Binding-site contacts:
Ligand atom O6 contacts residue TRP4645 of chain 1.H at 3.6 Å.
Ligand atom N9 contacts residue TYR4944 of chain 1.H at 4.0 Å.
Ligand atom N1 contacts residue TRP4645 of chain 1.H at 3.8 Å.
Ligand atom C6 contacts residue ILE4926 of chain 1.H at 4.0 Å (hydrophobic).
Ligand atom O2 contacts residue ILE4926 of chain 1.H at 4.5 Å.
Ligand atom N9 contacts residue ILE4926 of chain 1.H at 4.0 Å.
Ligand atom O2 contacts residue GLU4194 of chain 1.H at 3.4 Å (salt-bridge).
Ligand atom C2 contacts residue ILE4197 of chain 1.H at 4.3 Å (hydrophobic).
Ligand atom C5 contacts residue TRP4645 of chain 1.H at 3.3 Å (hydrophobic).
Ligand atom C2 contacts residue ILE4926 of chain 1.H at 3.9 Å (hydrophobic).
Ligand atom C8 contacts residue ILE4926 of chain 1.H at 3.8 Å (hydrophobic).
Ligand atom N9 contacts residue TRP4645 of chain 1.H at 3.3 Å.
Ligand atom N1 contacts residue GLN4201 of chain 1.H at 4.4 Å.
Ligand atom N7 contacts residue ILE4926 of chain 1.H at 3.3 Å.
Ligand atom O6 contacts residue ILE4926 of chain 1.H at 4.1 Å.
Ligand atom C6 contacts residue GLN4201 of chain 1.H at 4.5 Å.
Ligand atom N3 contacts residue TRP4645 of chain 1.H at 3.3 Å.
Ligand atom C8 contacts residue TRP4645 of chain 1.H at 3.3 Å (hydrophobic).
Ligand atom O6 contacts residue GLN4201 of chain 1.H at 3.8 Å.
Ligand atom C5 contacts residue ILE4926 of chain 1.H at 3.6 Å (hydrophobic).
Ligand atom C6 contacts residue TRP4645 of chain 1.H at 3.5 Å (hydrophobic).
Ligand atom C2 contacts residue TRP4645 of chain 1.H at 3.5 Å (hydrophobic).
Ligand atom C4 contacts residue ILE4926 of chain 1.H at 3.6 Å (hydrophobic).
Ligand atom N7 contacts residue TRP4645 of chain 1.H at 3.6 Å.
Ligand atom C4 contacts residue TYR4944 of chain 1.H at 4.2 Å (hydrophobic).
Ligand atom N3 contacts residue ILE4926 of chain 1.H at 3.6 Å.
Ligand atom N1 contacts residue ILE4926 of chain 1.H at 4.2 Å.
Ligand atom O2 contacts residue TRP4645 of chain 1.H at 4.0 Å.
Ligand atom N3 contacts residue TYR4944 of chain 1.H at 3.8 Å.
Ligand atom N1 contacts residue ILE4197 of chain 1.H at 4.0 Å.
Ligand atom C4 contacts residue TRP4645 of chain 1.H at 3.4 Å (hydrophobic).
Ligand atom O2 contacts residue ILE4197 of chain 1.H at 4.1 Å.
Ligand atom N3 contacts residue GLU4194 of chain 1.H at 4.5 Å.
Ligand atom O2 contacts residue PHE4600 of chain 1.H at 4.2 Å.

Sequence of chain 1.H:
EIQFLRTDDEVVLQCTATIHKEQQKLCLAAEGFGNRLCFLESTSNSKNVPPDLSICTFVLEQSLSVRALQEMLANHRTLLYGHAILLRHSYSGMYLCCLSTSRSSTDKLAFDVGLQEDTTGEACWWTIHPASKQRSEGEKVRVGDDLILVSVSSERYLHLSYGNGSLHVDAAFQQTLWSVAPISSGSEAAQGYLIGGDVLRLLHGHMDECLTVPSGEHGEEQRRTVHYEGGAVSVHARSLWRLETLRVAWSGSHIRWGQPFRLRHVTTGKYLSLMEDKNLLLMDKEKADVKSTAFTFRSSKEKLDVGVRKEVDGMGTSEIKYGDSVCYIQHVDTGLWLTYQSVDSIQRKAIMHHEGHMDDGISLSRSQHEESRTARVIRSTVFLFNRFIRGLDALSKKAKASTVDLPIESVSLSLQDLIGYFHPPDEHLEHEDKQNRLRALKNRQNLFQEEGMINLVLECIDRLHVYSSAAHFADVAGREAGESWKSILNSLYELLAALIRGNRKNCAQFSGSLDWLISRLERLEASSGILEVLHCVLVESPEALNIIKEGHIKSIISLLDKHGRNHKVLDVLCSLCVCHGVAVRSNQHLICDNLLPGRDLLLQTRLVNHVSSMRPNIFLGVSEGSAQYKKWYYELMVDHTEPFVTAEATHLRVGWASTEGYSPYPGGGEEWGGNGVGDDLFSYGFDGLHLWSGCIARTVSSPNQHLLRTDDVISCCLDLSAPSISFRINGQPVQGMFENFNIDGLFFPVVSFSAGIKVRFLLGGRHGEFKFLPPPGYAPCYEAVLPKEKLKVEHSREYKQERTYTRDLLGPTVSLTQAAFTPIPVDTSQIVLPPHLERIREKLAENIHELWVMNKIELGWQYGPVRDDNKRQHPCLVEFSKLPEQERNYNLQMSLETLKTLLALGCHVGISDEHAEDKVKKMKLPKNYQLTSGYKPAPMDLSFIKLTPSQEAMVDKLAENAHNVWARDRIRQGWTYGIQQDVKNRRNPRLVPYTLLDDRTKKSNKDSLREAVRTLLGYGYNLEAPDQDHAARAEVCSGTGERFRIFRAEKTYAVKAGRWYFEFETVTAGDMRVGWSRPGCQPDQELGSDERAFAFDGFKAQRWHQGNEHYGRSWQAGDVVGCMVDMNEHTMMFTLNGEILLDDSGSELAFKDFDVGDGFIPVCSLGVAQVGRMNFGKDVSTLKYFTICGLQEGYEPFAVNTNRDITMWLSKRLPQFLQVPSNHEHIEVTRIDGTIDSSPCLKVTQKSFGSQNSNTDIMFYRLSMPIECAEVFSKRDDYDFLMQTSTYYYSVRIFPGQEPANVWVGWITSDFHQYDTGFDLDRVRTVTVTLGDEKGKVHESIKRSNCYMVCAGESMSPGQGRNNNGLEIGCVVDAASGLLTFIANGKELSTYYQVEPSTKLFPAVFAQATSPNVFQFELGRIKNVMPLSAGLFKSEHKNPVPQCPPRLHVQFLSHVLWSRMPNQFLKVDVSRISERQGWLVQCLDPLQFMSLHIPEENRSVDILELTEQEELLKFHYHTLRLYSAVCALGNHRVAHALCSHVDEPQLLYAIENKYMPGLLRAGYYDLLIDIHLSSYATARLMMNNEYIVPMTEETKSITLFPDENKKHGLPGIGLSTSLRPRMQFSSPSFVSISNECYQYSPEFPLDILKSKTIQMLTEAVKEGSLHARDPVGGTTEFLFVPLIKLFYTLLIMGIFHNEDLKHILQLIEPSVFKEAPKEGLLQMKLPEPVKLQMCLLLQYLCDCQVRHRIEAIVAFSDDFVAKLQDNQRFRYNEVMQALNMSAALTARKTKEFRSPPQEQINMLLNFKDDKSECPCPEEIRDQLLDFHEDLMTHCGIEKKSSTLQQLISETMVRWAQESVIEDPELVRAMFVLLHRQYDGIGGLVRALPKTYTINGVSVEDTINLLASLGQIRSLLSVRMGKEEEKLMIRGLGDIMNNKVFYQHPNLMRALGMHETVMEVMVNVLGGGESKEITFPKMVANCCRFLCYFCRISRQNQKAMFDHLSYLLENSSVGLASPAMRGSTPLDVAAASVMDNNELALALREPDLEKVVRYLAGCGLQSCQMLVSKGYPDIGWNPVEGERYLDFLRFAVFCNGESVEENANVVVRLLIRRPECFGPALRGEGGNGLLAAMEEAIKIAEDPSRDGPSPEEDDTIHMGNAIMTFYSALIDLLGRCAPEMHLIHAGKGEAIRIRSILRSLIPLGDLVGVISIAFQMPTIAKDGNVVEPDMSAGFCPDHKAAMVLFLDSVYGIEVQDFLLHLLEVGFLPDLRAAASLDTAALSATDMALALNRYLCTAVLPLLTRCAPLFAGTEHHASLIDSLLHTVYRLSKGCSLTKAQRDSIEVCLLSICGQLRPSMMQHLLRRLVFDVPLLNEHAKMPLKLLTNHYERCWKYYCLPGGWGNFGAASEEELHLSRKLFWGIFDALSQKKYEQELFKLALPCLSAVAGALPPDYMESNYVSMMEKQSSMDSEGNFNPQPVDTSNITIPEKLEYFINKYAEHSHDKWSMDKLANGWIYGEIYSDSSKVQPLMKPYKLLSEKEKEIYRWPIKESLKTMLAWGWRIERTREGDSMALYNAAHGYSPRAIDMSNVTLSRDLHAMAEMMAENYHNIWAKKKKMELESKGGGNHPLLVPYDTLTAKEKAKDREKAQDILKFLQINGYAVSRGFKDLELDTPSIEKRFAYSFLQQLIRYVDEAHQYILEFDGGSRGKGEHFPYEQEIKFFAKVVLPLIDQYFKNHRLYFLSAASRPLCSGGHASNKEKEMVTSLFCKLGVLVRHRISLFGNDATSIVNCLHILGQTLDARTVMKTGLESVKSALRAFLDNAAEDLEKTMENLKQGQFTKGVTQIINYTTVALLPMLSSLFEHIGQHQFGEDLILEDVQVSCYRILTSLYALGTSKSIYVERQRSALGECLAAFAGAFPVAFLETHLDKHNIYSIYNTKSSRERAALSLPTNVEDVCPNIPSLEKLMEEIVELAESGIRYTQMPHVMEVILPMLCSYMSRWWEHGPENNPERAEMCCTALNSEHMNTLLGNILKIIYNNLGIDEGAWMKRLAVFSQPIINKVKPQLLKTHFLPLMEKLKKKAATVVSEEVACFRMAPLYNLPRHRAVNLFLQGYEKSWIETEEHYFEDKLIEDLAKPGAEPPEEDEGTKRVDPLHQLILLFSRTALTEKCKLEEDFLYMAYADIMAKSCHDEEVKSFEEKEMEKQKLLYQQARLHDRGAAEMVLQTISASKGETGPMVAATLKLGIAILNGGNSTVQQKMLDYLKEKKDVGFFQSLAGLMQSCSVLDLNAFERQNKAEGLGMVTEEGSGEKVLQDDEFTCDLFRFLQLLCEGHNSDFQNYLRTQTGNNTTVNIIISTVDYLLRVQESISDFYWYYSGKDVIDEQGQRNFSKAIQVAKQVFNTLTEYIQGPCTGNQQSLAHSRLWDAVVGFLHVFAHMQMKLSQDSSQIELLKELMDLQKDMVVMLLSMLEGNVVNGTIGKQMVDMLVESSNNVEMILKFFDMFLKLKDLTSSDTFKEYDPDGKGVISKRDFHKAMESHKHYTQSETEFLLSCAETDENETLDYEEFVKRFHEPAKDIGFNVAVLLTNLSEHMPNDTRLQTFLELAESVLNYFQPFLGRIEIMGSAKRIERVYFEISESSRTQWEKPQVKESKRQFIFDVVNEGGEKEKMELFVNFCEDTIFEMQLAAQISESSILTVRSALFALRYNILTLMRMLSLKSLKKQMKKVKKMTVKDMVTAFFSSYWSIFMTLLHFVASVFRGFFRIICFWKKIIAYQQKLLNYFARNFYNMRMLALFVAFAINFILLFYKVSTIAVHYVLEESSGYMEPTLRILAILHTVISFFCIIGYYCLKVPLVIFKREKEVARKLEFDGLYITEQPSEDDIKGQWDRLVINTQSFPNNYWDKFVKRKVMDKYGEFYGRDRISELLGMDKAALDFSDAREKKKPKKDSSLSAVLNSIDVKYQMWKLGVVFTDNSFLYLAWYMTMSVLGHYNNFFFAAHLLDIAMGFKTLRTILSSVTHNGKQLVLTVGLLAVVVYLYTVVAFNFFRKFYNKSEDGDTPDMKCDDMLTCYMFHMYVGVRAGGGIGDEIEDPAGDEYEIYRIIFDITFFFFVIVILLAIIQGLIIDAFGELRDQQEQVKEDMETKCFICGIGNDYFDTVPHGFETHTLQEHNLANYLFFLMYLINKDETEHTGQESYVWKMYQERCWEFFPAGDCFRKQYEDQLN

The small molecule below binds the protein below.
Small molecule (SMILES): O=c1[nH]c(=O)c2nc[nH]c2[nH]1